Sequence of chain 1.D:
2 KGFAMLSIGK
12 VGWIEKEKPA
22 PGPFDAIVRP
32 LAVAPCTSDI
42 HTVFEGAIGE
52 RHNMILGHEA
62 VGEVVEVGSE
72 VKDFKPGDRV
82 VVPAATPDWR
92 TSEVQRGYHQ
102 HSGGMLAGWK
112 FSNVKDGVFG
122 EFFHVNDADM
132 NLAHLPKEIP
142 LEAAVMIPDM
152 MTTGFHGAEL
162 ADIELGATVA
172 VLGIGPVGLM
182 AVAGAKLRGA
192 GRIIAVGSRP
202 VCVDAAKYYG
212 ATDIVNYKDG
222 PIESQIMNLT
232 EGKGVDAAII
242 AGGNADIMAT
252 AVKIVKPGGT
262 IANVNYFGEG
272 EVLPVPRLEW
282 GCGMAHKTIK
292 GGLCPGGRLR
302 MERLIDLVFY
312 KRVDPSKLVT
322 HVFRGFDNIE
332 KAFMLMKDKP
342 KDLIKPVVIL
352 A

Binding-site contacts:
Ligand atom C6 contacts residue HIS59 of chain 1.C at 4.0 Å.
Ligand atom C1 contacts residue CYS295 of chain 1.C at 3.6 Å (hydrophobic).
Ligand atom C13 contacts residue SER39 of chain 1.C at 3.5 Å.
Ligand atom C9 contacts residue ZN1 of chain 1.M at 3.6 Å.
Ligand atom C2 contacts residue ALA85 of chain 1.C at 3.7 Å (hydrophobic).
Ligand atom C1 contacts residue NAP1 of chain 1.N at 4.5 Å.
Ligand atom O17 contacts residue ZN1 of chain 1.M at 2.4 Å.
Ligand atom C9 contacts residue LEU294 of chain 1.C at 4.3 Å (hydrophobic).
Ligand atom O17 contacts residue SER39 of chain 1.C at 2.7 Å (h-bond).
Ligand atom C13 contacts residue TRP110 of chain 1.C at 3.5 Å (hydrophobic).
Ligand atom C1 contacts residue ALA86 of chain 1.C at 4.0 Å (hydrophobic).
Ligand atom C9 contacts residue SER39 of chain 1.C at 3.7 Å.
Ligand atom C1 contacts residue ALA85 of chain 1.C at 3.7 Å (hydrophobic).
Ligand atom O17 contacts residue NAP1 of chain 1.N at 3.1 Å.
Ligand atom C2 contacts residue ASP150 of chain 1.C at 3.7 Å.
Ligand atom C2 contacts residue ZN1 of chain 1.M at 4.4 Å.
Ligand atom O17 contacts residue ASP150 of chain 1.C at 3.5 Å (salt-bridge).
Ligand atom C9 contacts residue NAP1 of chain 1.N at 3.3 Å.
Ligand atom C2 contacts residue LEU294 of chain 1.C at 4.3 Å (hydrophobic).
Ligand atom O17 contacts residue CYS37 of chain 1.C at 3.9 Å.
Ligand atom C2 contacts residue HIS59 of chain 1.C at 4.3 Å.
Ligand atom C13 contacts residue LEU294 of chain 1.C at 4.1 Å (hydrophobic).
Ligand atom C13 contacts residue NAP1 of chain 1.N at 3.9 Å.
Ligand atom C6 contacts residue NAP1 of chain 1.N at 4.3 Å.
Ligand atom C9 contacts residue TRP110 of chain 1.C at 4.3 Å (hydrophobic).
Ligand atom C9 contacts residue ASP150 of chain 1.C at 4.3 Å.
Ligand atom C13 contacts residue TYR267 of chain 1.C at 4.5 Å (hydrophobic).
Ligand atom C2 contacts residue NAP1 of chain 1.N at 3.9 Å.
Ligand atom C6 contacts residue TRP110 of chain 1.C at 3.3 Å (hydrophobic).
Ligand atom C2 contacts residue TRP110 of chain 1.C at 4.1 Å (hydrophobic).
Ligand atom C9 contacts residue HIS59 of chain 1.C at 4.3 Å.
Ligand atom C1 contacts residue TRP110 of chain 1.C at 3.4 Å (hydrophobic).
Ligand atom C6 contacts residue LEU294 of chain 1.C at 4.3 Å (hydrophobic).
Ligand atom C13 contacts residue MET285 of chain 1.D at 3.9 Å (hydrophobic).
Ligand atom C1 contacts residue LEU294 of chain 1.C at 4.0 Å (hydrophobic).
Ligand atom C2 contacts residue CYS295 of chain 1.C at 3.6 Å (hydrophobic).
Ligand atom C6 contacts residue ZN1 of chain 1.M at 4.0 Å.
Ligand atom O17 contacts residue HIS59 of chain 1.C at 3.4 Å (h-bond).

The small molecule below binds the protein below.
Small molecule (SMILES): CCC[C@@H](C)O

Sequence of chain 1.C:
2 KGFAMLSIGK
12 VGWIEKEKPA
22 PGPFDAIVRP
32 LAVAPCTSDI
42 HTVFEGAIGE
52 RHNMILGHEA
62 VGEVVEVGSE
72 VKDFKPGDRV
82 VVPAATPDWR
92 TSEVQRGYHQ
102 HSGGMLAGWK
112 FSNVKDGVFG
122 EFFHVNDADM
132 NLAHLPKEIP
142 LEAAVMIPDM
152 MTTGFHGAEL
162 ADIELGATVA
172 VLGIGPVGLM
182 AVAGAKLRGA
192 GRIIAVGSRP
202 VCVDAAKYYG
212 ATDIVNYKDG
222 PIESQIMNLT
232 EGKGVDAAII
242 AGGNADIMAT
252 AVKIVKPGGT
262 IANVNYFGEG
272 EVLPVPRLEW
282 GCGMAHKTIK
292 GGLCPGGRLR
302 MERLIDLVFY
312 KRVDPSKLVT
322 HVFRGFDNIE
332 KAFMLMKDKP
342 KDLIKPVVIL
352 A